A protein and the small-molecule ligand that binds it are described below.
Small molecule (SMILES): C[C@@H]1O[C@H](O[C@@H]2CO[C@@H](O[C@H]3[C@@H](O[C@H]4O[C@H](C)[C@@H](O)[C@H](O)[C@@H]4O)[C@H](O[C@H]4O[C@H](CO)[C@H](O)[C@H](O)[C@H]4O)[C@H](O[C@H]4[C@H](O[C@@H]5OC[C@@H](O)[C@H](O)[C@H]5O)[C@@H](CO)OC[C@@H]4O)O[C@H]3C)[C@H](O)[C@H]2O)[C@H](O)[C@H](O)[C@H]1O

Sequence of chain 2.B:
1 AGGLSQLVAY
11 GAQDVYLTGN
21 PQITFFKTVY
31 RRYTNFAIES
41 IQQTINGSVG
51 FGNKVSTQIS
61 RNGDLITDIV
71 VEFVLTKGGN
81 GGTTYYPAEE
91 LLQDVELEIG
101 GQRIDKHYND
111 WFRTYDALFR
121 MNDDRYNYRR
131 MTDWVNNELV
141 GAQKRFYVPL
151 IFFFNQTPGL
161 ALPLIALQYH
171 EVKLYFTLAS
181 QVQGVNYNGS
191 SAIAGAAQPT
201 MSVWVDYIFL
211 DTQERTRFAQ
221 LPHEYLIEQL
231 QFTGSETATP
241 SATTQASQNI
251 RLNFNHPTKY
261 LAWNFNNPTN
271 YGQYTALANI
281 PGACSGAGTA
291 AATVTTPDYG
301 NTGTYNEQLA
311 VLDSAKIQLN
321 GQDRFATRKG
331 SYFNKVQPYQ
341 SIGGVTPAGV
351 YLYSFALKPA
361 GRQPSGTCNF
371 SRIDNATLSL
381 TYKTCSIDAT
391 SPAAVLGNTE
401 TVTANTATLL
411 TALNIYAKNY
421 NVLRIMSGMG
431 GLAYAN

Binding-site contacts:
Ligand atom C5 contacts residue ASN279 of chain 2.B at 3.6 Å.
Ligand atom C2 contacts residue 7CV5 of chain 3.J at 4.2 Å.
Ligand atom C1 contacts residue 7CV5 of chain 3.J at 4.0 Å.
Ligand atom C1 contacts residue THR390 of chain 2.B at 4.0 Å.
Ligand atom O5 contacts residue PRO392 of chain 2.B at 4.1 Å.
Ligand atom C3 contacts residue 7CV5 of chain 3.J at 3.9 Å.
Ligand atom O2 contacts residue ALA290 of chain 2.B at 3.8 Å.
Ligand atom C6 contacts residue GLY288 of chain 2.B at 4.0 Å.
Ligand atom O2 contacts residue THR390 of chain 2.B at 4.3 Å.
Ligand atom O2 contacts residue ALA292 of chain 2.B at 3.7 Å.
Ligand atom C4 contacts residue ASN279 of chain 2.B at 4.1 Å.
Ligand atom C2 contacts residue ASN279 of chain 2.B at 2.3 Å.
Ligand atom C3 contacts residue THR390 of chain 2.B at 3.9 Å.
Ligand atom O5 contacts residue THR289 of chain 2.B at 4.2 Å.
Ligand atom C5 contacts residue GLY288 of chain 2.B at 4.0 Å.
Ligand atom C1 contacts residue ASN279 of chain 2.B at 1.4 Å.
Ligand atom C3 contacts residue THR289 of chain 2.B at 3.9 Å.
Ligand atom C6 contacts residue ALA290 of chain 2.B at 3.6 Å (hydrophobic).
Ligand atom O4 contacts residue THR390 of chain 2.B at 4.4 Å.
Ligand atom C3 contacts residue ASN279 of chain 2.B at 3.7 Å.
Ligand atom O5 contacts residue ASN279 of chain 2.B at 2.4 Å (h-bond).
Ligand atom O3 contacts residue THR390 of chain 2.B at 3.2 Å (h-bond).
Ligand atom C5 contacts residue THR289 of chain 2.B at 4.2 Å.
Ligand atom O5 contacts residue GLY288 of chain 2.B at 4.2 Å.
Ligand atom O6 contacts residue PRO392 of chain 2.B at 3.3 Å.
Ligand atom O2 contacts residue ASN279 of chain 2.B at 2.8 Å (h-bond).
Ligand atom C2 contacts residue THR289 of chain 2.B at 4.3 Å.
Ligand atom O2 contacts residue 7CV5 of chain 3.J at 4.1 Å.
Ligand atom C2 contacts residue ALA292 of chain 2.B at 4.3 Å (hydrophobic).
Ligand atom O2 contacts residue THR289 of chain 2.B at 4.3 Å.
Ligand atom O6 contacts residue ALA292 of chain 2.B at 4.0 Å.
Ligand atom C6 contacts residue ALA292 of chain 2.B at 4.2 Å (hydrophobic).
Ligand atom C1 contacts residue THR289 of chain 2.B at 4.0 Å.
Ligand atom C2 contacts residue THR390 of chain 2.B at 3.9 Å.
Ligand atom C6 contacts residue PRO392 of chain 2.B at 4.4 Å (hydrophobic).
Ligand atom C4 contacts residue THR390 of chain 2.B at 3.9 Å.
Ligand atom O5 contacts residue ALA290 of chain 2.B at 3.7 Å.
Ligand atom O6 contacts residue 7CV5 of chain 3.J at 3.0 Å.
Ligand atom C1 contacts residue ALA292 of chain 2.B at 3.7 Å (hydrophobic).
Ligand atom C6 contacts residue 7CV5 of chain 3.J at 3.5 Å.